A protein and the small-molecule ligand that binds it are described below.
Small molecule (SMILES): CC[C@H](C)[C@H](NC(=O)[C@H](COP(=O)(O)O)NC(=O)[C@H](CC(C)C)NC(=O)[C@H](CC(N)=O)NC(=O)[C@@H](N)C(C)C)C(=O)O

Binding-site contacts:
Ligand atom CB contacts residue ASN231 of chain 2.A at 3.4 Å.
Ligand atom OXT contacts residue LYS54 of chain 2.A at 3.3 Å.
Ligand atom CB contacts residue ASN180 of chain 2.A at 3.4 Å.
Ligand atom CB contacts residue LEU179 of chain 2.A at 3.9 Å (hydrophobic).
Ligand atom O3P contacts residue ARG61 of chain 2.A at 3.0 Å (salt-bridge).
Ligand atom OD1 contacts residue TRP235 of chain 2.A at 3.1 Å (h-bond).
Ligand atom ND2 contacts residue GLU187 of chain 2.A at 3.1 Å (salt-bridge).
Ligand atom CG2 contacts residue GLY176 of chain 2.A at 3.6 Å.
Ligand atom CD1 contacts residue ASP230 of chain 2.A at 3.2 Å.
Ligand atom C contacts residue ASN231 of chain 2.A at 3.8 Å.
Ligand atom P contacts residue ARG134 of chain 2.A at 3.8 Å.
Ligand atom N contacts residue LEU179 of chain 2.A at 3.8 Å.
Ligand atom O1P contacts residue ARG61 of chain 2.A at 2.8 Å (salt-bridge).
Ligand atom P contacts residue ARG61 of chain 2.A at 3.7 Å.
Ligand atom O contacts residue ASN231 of chain 2.A at 3.0 Å (h-bond).
Ligand atom N contacts residue ASN180 of chain 2.A at 3.0 Å (h-bond).
Ligand atom CG2 contacts residue LEU179 of chain 2.A at 3.9 Å (hydrophobic).
Ligand atom O contacts residue VAL183 of chain 2.A at 3.3 Å.
Ligand atom O3P contacts residue ARG134 of chain 2.A at 2.8 Å (salt-bridge).
Ligand atom CA contacts residue LEU179 of chain 2.A at 3.8 Å (hydrophobic).
Ligand atom O1P contacts residue LYS54 of chain 2.A at 3.7 Å.
Ligand atom C contacts residue ASN231 of chain 2.A at 3.9 Å.
Ligand atom CG contacts residue ASN231 of chain 2.A at 3.7 Å.
Ligand atom CD1 contacts residue ILE224 of chain 2.A at 3.9 Å (hydrophobic).
Ligand atom CA contacts residue ASN180 of chain 2.A at 3.4 Å.
Ligand atom CA contacts residue ASN231 of chain 2.A at 3.9 Å.
Ligand atom N contacts residue ASN231 of chain 2.A at 2.9 Å (h-bond).
Ligand atom O contacts residue ASN180 of chain 2.A at 2.9 Å (h-bond).
Ligand atom O2P contacts residue TYR135 of chain 2.A at 2.6 Å (h-bond).
Ligand atom C contacts residue LEU179 of chain 2.A at 3.8 Å (hydrophobic).
Ligand atom C contacts residue ASN180 of chain 2.A at 3.7 Å.
Ligand atom CA contacts residue ASN231 of chain 2.A at 3.6 Å.
Ligand atom O2P contacts residue ARG134 of chain 2.A at 2.9 Å (salt-bridge).
Ligand atom O contacts residue LEU234 of chain 2.A at 3.9 Å.
Ligand atom CD1 contacts residue ASN231 of chain 2.A at 3.6 Å.
Ligand atom P contacts residue TYR135 of chain 2.A at 3.8 Å.
Ligand atom C contacts residue LYS127 of chain 2.A at 3.9 Å.
Ligand atom O contacts residue LEU179 of chain 2.A at 3.5 Å.
Ligand atom C contacts residue LYS54 of chain 2.A at 3.7 Å.
Ligand atom O contacts residue LYS127 of chain 2.A at 2.9 Å (salt-bridge).

Sequence of chain 2.A:
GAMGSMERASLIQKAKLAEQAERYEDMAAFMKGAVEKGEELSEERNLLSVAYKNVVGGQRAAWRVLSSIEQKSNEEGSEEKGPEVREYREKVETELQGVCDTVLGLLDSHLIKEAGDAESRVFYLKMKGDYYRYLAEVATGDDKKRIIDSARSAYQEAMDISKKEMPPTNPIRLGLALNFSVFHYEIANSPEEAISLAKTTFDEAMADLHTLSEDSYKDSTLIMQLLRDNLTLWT